Sequence of chain 6.A:
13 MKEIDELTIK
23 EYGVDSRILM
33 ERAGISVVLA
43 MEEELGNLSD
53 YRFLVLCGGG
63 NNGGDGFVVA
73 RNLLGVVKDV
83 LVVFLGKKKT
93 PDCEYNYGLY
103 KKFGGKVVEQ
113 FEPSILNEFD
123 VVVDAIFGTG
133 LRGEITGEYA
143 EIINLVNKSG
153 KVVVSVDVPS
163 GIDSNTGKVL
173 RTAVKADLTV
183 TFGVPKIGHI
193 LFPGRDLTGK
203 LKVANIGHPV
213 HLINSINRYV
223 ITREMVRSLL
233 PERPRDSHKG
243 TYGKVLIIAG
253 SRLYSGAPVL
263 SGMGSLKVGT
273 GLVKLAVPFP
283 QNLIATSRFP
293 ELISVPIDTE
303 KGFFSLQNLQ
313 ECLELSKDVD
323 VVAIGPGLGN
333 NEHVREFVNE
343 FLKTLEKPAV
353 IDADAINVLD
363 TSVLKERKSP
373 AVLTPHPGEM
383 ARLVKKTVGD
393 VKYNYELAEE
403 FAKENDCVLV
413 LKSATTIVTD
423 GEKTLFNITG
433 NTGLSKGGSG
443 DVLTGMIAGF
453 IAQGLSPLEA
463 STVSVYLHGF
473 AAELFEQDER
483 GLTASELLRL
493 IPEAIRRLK

This small molecule binds to this protein.
Small molecule (SMILES): CC(C)C[C@H](NC(=O)[C@H](CC1=CN=C2C=CC=CC12)NC(=O)[C@H](C)NC(=O)[C@H](C)N)C(=O)N[C@@H](Cc1ccccc1)C(=O)N[C@@H](CCC(=O)O)C(=O)N[C@@H](C)C=O

Sequence of chain 1.A:
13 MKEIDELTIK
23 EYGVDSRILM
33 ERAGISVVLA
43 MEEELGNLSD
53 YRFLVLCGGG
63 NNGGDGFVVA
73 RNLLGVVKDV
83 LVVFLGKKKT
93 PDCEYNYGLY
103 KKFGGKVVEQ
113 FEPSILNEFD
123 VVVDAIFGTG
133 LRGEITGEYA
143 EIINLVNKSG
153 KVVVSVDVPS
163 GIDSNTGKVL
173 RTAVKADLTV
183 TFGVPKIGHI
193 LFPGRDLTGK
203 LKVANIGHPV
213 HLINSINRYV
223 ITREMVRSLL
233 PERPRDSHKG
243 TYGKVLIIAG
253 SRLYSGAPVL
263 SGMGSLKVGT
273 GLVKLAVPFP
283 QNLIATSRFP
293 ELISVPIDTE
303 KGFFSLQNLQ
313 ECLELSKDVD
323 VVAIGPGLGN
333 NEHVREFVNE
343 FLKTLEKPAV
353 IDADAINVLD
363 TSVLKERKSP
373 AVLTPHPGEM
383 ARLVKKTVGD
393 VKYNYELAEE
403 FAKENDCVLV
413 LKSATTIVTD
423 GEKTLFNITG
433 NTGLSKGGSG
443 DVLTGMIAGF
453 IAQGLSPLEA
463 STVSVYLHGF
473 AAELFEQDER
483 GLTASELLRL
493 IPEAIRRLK

Binding-site contacts:
Ligand atom O contacts residue ALA206 of chain 6.A at 3.2 Å.
Ligand atom CB contacts residue GLU44 of chain 1.A at 3.4 Å.
Ligand atom NE1 contacts residue ASN74 of chain 1.A at 2.9 Å (h-bond).
Ligand atom CA contacts residue GLU44 of chain 1.A at 3.5 Å.
Ligand atom CE1 contacts residue SER38 of chain 6.A at 3.8 Å.
Ligand atom NE1 contacts residue ASN207 of chain 6.A at 3.5 Å (h-bond).
Ligand atom CZ contacts residue ALA42 of chain 6.A at 3.5 Å (hydrophobic).
Ligand atom CA contacts residue GLU44 of chain 1.A at 3.7 Å.
Ligand atom NE1 contacts residue VAL40 of chain 1.A at 3.9 Å.
Ligand atom O contacts residue ASN207 of chain 6.A at 2.7 Å (h-bond).
Ligand atom N contacts residue VAL205 of chain 6.A at 2.8 Å (h-bond).
Ligand atom N contacts residue GLU44 of chain 1.A at 2.9 Å (salt-bridge).
Ligand atom CZ contacts residue SER38 of chain 6.A at 3.3 Å.
Ligand atom O contacts residue VAL205 of chain 6.A at 3.6 Å.
Ligand atom CE2 contacts residue VAL40 of chain 1.A at 3.8 Å (hydrophobic).
Ligand atom CZ2 contacts residue ASN207 of chain 6.A at 3.6 Å.
Ligand atom N contacts residue ASN49 of chain 1.A at 3.6 Å.
Ligand atom O contacts residue LEU203 of chain 6.A at 3.5 Å (h-bond).
Ligand atom CZ2 contacts residue ARG34 of chain 6.A at 3.6 Å.
Ligand atom O contacts residue LYS204 of chain 6.A at 3.7 Å.
Ligand atom CG contacts residue VAL40 of chain 1.A at 3.8 Å (hydrophobic).
Ligand atom N contacts residue GLU44 of chain 1.A at 3.2 Å (salt-bridge).
Ligand atom CZ2 contacts residue ASN74 of chain 1.A at 3.5 Å.
Ligand atom O contacts residue ASN207 of chain 6.A at 3.1 Å (h-bond).
Ligand atom CA contacts residue VAL205 of chain 6.A at 3.8 Å (hydrophobic).
Ligand atom CD2 contacts residue LEU41 of chain 6.A at 3.6 Å (hydrophobic).
Ligand atom C contacts residue GLU44 of chain 1.A at 3.4 Å.
Ligand atom C contacts residue VAL205 of chain 6.A at 3.5 Å (hydrophobic).
Ligand atom CD2 contacts residue VAL40 of chain 1.A at 3.7 Å (hydrophobic).
Ligand atom O contacts residue VAL205 of chain 6.A at 2.9 Å (h-bond).
Ligand atom CH2 contacts residue ILE37 of chain 1.A at 3.8 Å (hydrophobic).
Ligand atom CE3 contacts residue LEU41 of chain 1.A at 3.9 Å (hydrophobic).
Ligand atom CD1 contacts residue ASN207 of chain 6.A at 3.5 Å.
Ligand atom CD1 contacts residue ASN74 of chain 1.A at 3.7 Å.
Ligand atom CD2 contacts residue GLU45 of chain 6.A at 3.7 Å.
Ligand atom CA contacts residue VAL205 of chain 6.A at 3.3 Å (hydrophobic).
Ligand atom CE2 contacts residue ASN207 of chain 6.A at 3.4 Å.
Ligand atom CH2 contacts residue ARG34 of chain 6.A at 3.4 Å.
Ligand atom CD1 contacts residue VAL40 of chain 1.A at 3.9 Å (hydrophobic).
Ligand atom CE1 contacts residue ALA206 of chain 6.A at 3.6 Å (hydrophobic).